Binding-site contacts:
Ligand atom C1 contacts residue PHE74 of chain 1.A at 3.6 Å (hydrophobic).
Ligand atom O4 contacts residue HIS188 of chain 1.A at 2.7 Å (h-bond).
Ligand atom C2 contacts residue TYR370 of chain 1.A at 4.2 Å (hydrophobic).
Ligand atom O4 contacts residue PHE190 of chain 1.A at 3.3 Å.
Ligand atom O4 contacts residue HIS185 of chain 1.A at 2.7 Å (h-bond).
Ligand atom N1 contacts residue HIS188 of chain 1.A at 3.9 Å.
Ligand atom C4 contacts residue HIS188 of chain 1.A at 3.5 Å.
Ligand atom C5 contacts residue HIS188 of chain 1.A at 3.5 Å.
Ligand atom O2 contacts residue PHE190 of chain 1.A at 3.7 Å.
Ligand atom O1 contacts residue TYR370 of chain 1.A at 3.1 Å (h-bond).
Ligand atom C2 contacts residue PHE74 of chain 1.A at 4.3 Å (hydrophobic).
Ligand atom O2 contacts residue HIS244 of chain 1.A at 3.2 Å (h-bond).
Ligand atom C1 contacts residue TRP108 of chain 1.A at 3.6 Å (hydrophobic).
Ligand atom O2 contacts residue HIS188 of chain 1.A at 3.5 Å.
Ligand atom O5 contacts residue FMN1 of chain 1.C at 4.4 Å.
Ligand atom N1 contacts residue FMN1 of chain 1.C at 3.2 Å.
Ligand atom C6 contacts residue FMN1 of chain 1.C at 4.2 Å.
Ligand atom C3 contacts residue FMN1 of chain 1.C at 3.6 Å.
Ligand atom C7 contacts residue TYR370 of chain 1.A at 3.9 Å (hydrophobic).
Ligand atom O1 contacts residue PHE74 of chain 1.A at 4.2 Å.
Ligand atom N1 contacts residue TRP108 of chain 1.A at 4.3 Å.
Ligand atom N1 contacts residue HIS185 of chain 1.A at 3.6 Å.
Ligand atom C1 contacts residue FMN1 of chain 1.C at 3.6 Å.
Ligand atom O3 contacts residue HIS188 of chain 1.A at 3.4 Å (h-bond).
Ligand atom C3 contacts residue PHE190 of chain 1.A at 3.8 Å (hydrophobic).
Ligand atom O3 contacts residue FMN1 of chain 1.C at 3.2 Å (h-bond).
Ligand atom C3 contacts residue HIS188 of chain 1.A at 4.2 Å.
Ligand atom O4 contacts residue FMN1 of chain 1.C at 3.2 Å.
Ligand atom C7 contacts residue FMN1 of chain 1.C at 3.6 Å.
Ligand atom C4 contacts residue FMN1 of chain 1.C at 4.1 Å.
Ligand atom C5 contacts residue FMN1 of chain 1.C at 3.8 Å.
Ligand atom O1 contacts residue FMN1 of chain 1.C at 3.8 Å.
Ligand atom N1 contacts residue PHE190 of chain 1.A at 3.4 Å.
Ligand atom C1 contacts residue THR33 of chain 1.A at 3.4 Å.
Ligand atom C2 contacts residue FMN1 of chain 1.C at 3.6 Å.
Ligand atom C4 contacts residue PHE190 of chain 1.A at 4.1 Å (hydrophobic).
Ligand atom C4 contacts residue HIS244 of chain 1.A at 4.3 Å.

Sequence of chain 1.A:
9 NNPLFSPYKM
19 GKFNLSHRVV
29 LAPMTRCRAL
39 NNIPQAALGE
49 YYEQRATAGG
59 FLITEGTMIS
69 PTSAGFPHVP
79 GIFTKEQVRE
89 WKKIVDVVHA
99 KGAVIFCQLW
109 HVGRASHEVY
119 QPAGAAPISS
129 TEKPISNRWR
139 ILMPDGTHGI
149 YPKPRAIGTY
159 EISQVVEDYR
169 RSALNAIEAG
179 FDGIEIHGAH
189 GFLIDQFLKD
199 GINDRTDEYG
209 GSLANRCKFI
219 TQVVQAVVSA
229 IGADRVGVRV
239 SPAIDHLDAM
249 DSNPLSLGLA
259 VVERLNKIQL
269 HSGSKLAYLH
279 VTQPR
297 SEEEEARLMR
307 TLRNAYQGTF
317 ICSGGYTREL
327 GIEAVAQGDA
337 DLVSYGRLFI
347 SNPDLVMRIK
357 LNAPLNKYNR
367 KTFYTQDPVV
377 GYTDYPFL

The protein below binds the small molecule below.
Small molecule (SMILES): COCCOC(=O)/C(=N\O)C(C)=O